Binding-site contacts:
Ligand atom C4 contacts residue ASN103 of chain 1.B at 4.2 Å.
Ligand atom C1 contacts residue ASN103 of chain 1.B at 1.4 Å.
Ligand atom N2 contacts residue ASN103 of chain 1.B at 3.1 Å (h-bond).
Ligand atom C7 contacts residue ASN103 of chain 1.B at 4.1 Å.
Ligand atom C5 contacts residue ASN103 of chain 1.B at 3.6 Å.
Ligand atom O5 contacts residue ASN103 of chain 1.B at 2.3 Å (h-bond).
Ligand atom C3 contacts residue ASN103 of chain 1.B at 3.9 Å.
Ligand atom C2 contacts residue ASN103 of chain 1.B at 2.6 Å.

A small-molecule ligand and the protein it binds are described below.
Small molecule (SMILES): CC(=O)N[C@@H]1[C@@H](O)[C@H](O)[C@@H](CO)O[C@H]1O

Sequence of chain 1.B:
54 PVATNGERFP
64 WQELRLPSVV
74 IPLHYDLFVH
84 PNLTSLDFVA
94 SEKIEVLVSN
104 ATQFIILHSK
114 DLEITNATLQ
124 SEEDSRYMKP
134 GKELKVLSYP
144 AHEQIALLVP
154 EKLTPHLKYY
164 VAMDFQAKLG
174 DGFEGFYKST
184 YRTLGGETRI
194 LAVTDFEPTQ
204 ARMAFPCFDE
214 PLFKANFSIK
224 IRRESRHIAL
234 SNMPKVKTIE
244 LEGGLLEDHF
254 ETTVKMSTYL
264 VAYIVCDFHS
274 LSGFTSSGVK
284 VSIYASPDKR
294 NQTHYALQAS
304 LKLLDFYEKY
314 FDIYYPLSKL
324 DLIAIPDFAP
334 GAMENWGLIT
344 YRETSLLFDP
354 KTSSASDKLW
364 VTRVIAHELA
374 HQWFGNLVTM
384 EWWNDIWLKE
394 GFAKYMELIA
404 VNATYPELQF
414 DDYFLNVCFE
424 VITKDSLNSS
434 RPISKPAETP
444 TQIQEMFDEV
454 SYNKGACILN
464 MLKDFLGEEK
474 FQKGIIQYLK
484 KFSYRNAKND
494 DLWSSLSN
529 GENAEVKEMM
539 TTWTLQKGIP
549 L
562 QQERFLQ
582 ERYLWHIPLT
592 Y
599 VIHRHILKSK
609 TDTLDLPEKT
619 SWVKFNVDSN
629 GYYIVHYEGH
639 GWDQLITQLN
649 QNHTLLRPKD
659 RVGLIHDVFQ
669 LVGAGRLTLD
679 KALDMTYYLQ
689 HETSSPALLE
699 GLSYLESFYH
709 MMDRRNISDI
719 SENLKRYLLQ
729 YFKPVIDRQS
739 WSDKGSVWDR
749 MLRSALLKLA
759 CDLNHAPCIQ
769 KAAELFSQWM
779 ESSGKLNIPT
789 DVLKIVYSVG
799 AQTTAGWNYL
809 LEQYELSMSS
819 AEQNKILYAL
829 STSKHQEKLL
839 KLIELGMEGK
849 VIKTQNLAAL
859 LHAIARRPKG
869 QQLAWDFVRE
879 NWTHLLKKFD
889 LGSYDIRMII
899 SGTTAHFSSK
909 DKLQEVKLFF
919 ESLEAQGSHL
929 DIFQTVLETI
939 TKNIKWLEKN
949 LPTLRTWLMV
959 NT